The small molecule below binds the protein below.
Small molecule (SMILES): C[C@H](N)C(=O)N1CCC[C@H]1C(=O)N[C@@H](CO)C(=O)N[C@@H](COP(=O)(O)O)C(=O)N[C@@H](CC1=c2ccccc2=NC1)C(=O)N[C@@H](C)C(=O)N[C@@H](C)C=O

Sequence of chain 2.A:
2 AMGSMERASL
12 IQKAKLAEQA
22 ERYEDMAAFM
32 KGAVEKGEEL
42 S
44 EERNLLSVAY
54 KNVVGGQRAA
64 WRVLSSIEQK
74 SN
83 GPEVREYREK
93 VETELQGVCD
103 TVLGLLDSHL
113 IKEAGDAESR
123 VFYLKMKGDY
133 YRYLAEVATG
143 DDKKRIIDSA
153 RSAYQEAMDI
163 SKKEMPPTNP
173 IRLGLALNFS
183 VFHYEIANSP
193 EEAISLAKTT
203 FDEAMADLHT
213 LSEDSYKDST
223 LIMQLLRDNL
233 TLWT

Binding-site contacts:
Ligand atom O1P contacts residue ARG134 of chain 2.A at 2.9 Å (salt-bridge).
Ligand atom O contacts residue ASN231 of chain 2.A at 2.9 Å (h-bond).
Ligand atom CE3 contacts residue UPK1 of chain 2.C at 3.8 Å.
Ligand atom CG contacts residue GLU187 of chain 2.A at 3.5 Å.
Ligand atom CD2 contacts residue UPK1 of chain 2.C at 3.7 Å.
Ligand atom CB contacts residue ASN231 of chain 2.A at 3.5 Å.
Ligand atom NE1 contacts residue UPK1 of chain 2.C at 3.7 Å.
Ligand atom CH2 contacts residue GOL1 of chain 2.F at 3.5 Å.
Ligand atom O1P contacts residue ARG61 of chain 2.A at 2.9 Å (salt-bridge).
Ligand atom CA contacts residue ASN231 of chain 2.A at 3.8 Å.
Ligand atom C contacts residue ASN180 of chain 2.A at 3.5 Å.
Ligand atom N contacts residue ASN231 of chain 2.A at 2.8 Å (h-bond).
Ligand atom O3P contacts residue TYR135 of chain 2.A at 2.5 Å (h-bond).
Ligand atom CB contacts residue TRP235 of chain 2.A at 3.5 Å (hydrophobic).
Ligand atom CZ2 contacts residue UPK1 of chain 2.C at 3.4 Å.
Ligand atom O contacts residue LEU179 of chain 2.A at 3.5 Å.
Ligand atom CA contacts residue ASN180 of chain 2.A at 3.4 Å.
Ligand atom CB contacts residue ASN231 of chain 2.A at 3.8 Å.
Ligand atom CD contacts residue GLU187 of chain 2.A at 3.1 Å.
Ligand atom N contacts residue LEU179 of chain 2.A at 3.5 Å.
Ligand atom O3P contacts residue ARG134 of chain 2.A at 2.8 Å (salt-bridge).
Ligand atom C contacts residue LEU179 of chain 2.A at 3.6 Å (hydrophobic).
Ligand atom CB contacts residue ASN180 of chain 2.A at 3.7 Å.
Ligand atom CB contacts residue ASN180 of chain 2.A at 3.3 Å.
Ligand atom P contacts residue ARG134 of chain 2.A at 3.8 Å.
Ligand atom CA contacts residue ASN231 of chain 2.A at 3.5 Å.
Ligand atom P contacts residue TYR135 of chain 2.A at 3.7 Å.
Ligand atom N contacts residue ASN180 of chain 2.A at 2.7 Å (h-bond).
Ligand atom P contacts residue ARG61 of chain 2.A at 3.7 Å.
Ligand atom C contacts residue ASN231 of chain 2.A at 3.9 Å.
Ligand atom C contacts residue ASN231 of chain 2.A at 3.6 Å.
Ligand atom O2P contacts residue ARG61 of chain 2.A at 2.9 Å (salt-bridge).
Ligand atom CZ3 contacts residue UPK1 of chain 2.C at 3.6 Å.
Ligand atom CE2 contacts residue UPK1 of chain 2.C at 3.8 Å.
Ligand atom O contacts residue LEU234 of chain 2.A at 3.5 Å.
Ligand atom O contacts residue VAL183 of chain 2.A at 3.5 Å.
Ligand atom CA contacts residue LEU179 of chain 2.A at 3.6 Å (hydrophobic).
Ligand atom CA contacts residue ASN180 of chain 2.A at 3.7 Å.
Ligand atom CH2 contacts residue UPK1 of chain 2.C at 3.5 Å.
Ligand atom CZ2 contacts residue GOL1 of chain 2.F at 3.7 Å.